Binding-site contacts:
Ligand atom C6 contacts residue NAG2 of chain 1.VA at 3.3 Å.
Ligand atom O7 contacts residue SER357 of chain 1.U at 3.4 Å (h-bond).
Ligand atom N2 contacts residue SER357 of chain 1.U at 4.1 Å.
Ligand atom C8 contacts residue SER333 of chain 1.U at 3.6 Å.
Ligand atom O7 contacts residue ASN355 of chain 1.U at 4.1 Å.
Ligand atom O3 contacts residue ASN332 of chain 1.U at 4.4 Å.
Ligand atom O3 contacts residue NAG1 of chain 1.VA at 4.4 Å.
Ligand atom C1 contacts residue ASN332 of chain 1.U at 1.4 Å.
Ligand atom O5 contacts residue ASN332 of chain 1.U at 2.3 Å (h-bond).
Ligand atom C7 contacts residue ASN332 of chain 1.U at 3.4 Å.
Ligand atom O5 contacts residue NAG2 of chain 1.VA at 4.4 Å.
Ligand atom C5 contacts residue ASN332 of chain 1.U at 3.6 Å.
Ligand atom C7 contacts residue SER333 of chain 1.U at 4.3 Å.
Ligand atom N2 contacts residue ASN332 of chain 1.U at 2.5 Å (h-bond).
Ligand atom O7 contacts residue NAG1 of chain 1.VA at 2.9 Å (h-bond).
Ligand atom C7 contacts residue NAG1 of chain 1.VA at 4.1 Å.
Ligand atom C2 contacts residue SER357 of chain 1.U at 4.1 Å.
Ligand atom N2 contacts residue SER333 of chain 1.U at 3.9 Å.
Ligand atom C4 contacts residue ASN332 of chain 1.U at 4.0 Å.
Ligand atom O4 contacts residue NAG2 of chain 1.VA at 3.6 Å.
Ligand atom C5 contacts residue NAG2 of chain 1.VA at 3.4 Å.
Ligand atom C3 contacts residue ASN332 of chain 1.U at 3.4 Å.
Ligand atom C3 contacts residue NAG2 of chain 1.VA at 4.5 Å.
Ligand atom C2 contacts residue ASN332 of chain 1.U at 2.0 Å.
Ligand atom O6 contacts residue NAG2 of chain 1.VA at 3.0 Å (h-bond).
Ligand atom C6 contacts residue NAG1 of chain 1.VA at 4.3 Å.
Ligand atom C5 contacts residue NAG1 of chain 1.VA at 4.3 Å.
Ligand atom C8 contacts residue THR341 of chain 1.U at 4.1 Å.
Ligand atom C8 contacts residue ASN332 of chain 1.U at 4.4 Å.
Ligand atom C7 contacts residue SER357 of chain 1.U at 3.7 Å.
Ligand atom O7 contacts residue ASN332 of chain 1.U at 3.8 Å.
Ligand atom C8 contacts residue SER357 of chain 1.U at 4.5 Å.
Ligand atom C4 contacts residue NAG2 of chain 1.VA at 4.2 Å.

A small-molecule ligand and the protein it binds are described below.
Small molecule (SMILES): CC(=O)N[C@H]1[C@H](O[C@H]2[C@H](O)[C@@H](NC(C)=O)CO[C@@H]2CO)O[C@H](CO)[C@@H](O[C@@H]2O[C@H](CO)[C@@H](O)[C@H](O)[C@@H]2O)[C@@H]1O

Sequence of chain 1.U:
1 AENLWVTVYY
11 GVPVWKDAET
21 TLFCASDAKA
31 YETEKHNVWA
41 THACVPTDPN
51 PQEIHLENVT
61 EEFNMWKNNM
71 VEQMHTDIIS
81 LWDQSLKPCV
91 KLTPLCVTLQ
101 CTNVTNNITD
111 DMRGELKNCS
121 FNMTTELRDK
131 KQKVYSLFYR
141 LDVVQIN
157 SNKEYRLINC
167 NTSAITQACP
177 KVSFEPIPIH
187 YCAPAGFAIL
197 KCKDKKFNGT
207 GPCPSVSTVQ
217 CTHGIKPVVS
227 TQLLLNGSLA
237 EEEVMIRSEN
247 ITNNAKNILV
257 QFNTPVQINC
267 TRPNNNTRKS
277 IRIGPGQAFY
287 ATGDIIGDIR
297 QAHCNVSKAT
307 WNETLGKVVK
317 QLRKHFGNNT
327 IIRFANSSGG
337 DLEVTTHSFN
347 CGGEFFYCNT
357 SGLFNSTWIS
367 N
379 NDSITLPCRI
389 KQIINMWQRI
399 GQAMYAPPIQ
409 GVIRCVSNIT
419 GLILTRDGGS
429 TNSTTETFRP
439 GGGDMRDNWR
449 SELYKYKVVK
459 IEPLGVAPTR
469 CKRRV